A protein and the small-molecule ligand that binds it are described below.
Small molecule (SMILES): CC(=O)N[C@@H]1[C@@H](O)[C@H](O)[C@@H](CO)O[C@H]1O

Sequence of chain 1.C:
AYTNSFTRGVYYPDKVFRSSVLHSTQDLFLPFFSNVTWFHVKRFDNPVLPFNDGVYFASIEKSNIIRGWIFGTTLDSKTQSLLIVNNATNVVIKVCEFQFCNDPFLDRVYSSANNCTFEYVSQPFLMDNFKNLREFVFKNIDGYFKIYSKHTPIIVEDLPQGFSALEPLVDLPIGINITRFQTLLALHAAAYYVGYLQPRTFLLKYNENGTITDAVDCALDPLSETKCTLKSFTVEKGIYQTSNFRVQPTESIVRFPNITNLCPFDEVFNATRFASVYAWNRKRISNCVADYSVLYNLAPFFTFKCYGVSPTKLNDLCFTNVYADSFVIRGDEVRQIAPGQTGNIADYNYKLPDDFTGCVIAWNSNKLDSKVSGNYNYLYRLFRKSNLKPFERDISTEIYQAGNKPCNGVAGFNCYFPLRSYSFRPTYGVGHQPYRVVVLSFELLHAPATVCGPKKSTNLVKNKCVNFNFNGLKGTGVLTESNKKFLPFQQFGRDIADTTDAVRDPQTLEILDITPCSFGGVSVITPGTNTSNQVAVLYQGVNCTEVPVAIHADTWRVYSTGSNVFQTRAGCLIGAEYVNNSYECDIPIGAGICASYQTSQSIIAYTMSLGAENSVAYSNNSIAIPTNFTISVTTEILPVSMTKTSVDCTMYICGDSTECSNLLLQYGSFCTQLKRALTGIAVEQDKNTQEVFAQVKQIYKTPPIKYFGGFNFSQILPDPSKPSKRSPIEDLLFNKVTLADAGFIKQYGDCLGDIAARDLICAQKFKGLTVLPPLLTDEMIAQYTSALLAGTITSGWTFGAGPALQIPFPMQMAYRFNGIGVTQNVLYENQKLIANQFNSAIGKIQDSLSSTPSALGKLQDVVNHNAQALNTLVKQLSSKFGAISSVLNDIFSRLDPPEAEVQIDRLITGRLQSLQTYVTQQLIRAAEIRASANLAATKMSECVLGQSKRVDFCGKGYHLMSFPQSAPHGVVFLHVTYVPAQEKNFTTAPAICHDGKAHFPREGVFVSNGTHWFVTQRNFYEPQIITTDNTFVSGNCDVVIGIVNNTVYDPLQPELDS

Binding-site contacts:
Ligand atom N2 contacts residue ASN714 of chain 1.C at 2.9 Å (h-bond).
Ligand atom C5 contacts residue ASN714 of chain 1.C at 3.6 Å.
Ligand atom O5 contacts residue GLN1068 of chain 1.C at 3.9 Å.
Ligand atom C2 contacts residue ASN714 of chain 1.C at 2.4 Å.
Ligand atom C4 contacts residue ASN714 of chain 1.C at 4.2 Å.
Ligand atom C1 contacts residue GLN1068 of chain 1.C at 4.3 Å.
Ligand atom C1 contacts residue ASN714 of chain 1.C at 1.4 Å.
Ligand atom O7 contacts residue ASN714 of chain 1.C at 3.4 Å (h-bond).
Ligand atom C7 contacts residue ASN714 of chain 1.C at 3.3 Å.
Ligand atom C8 contacts residue ASN714 of chain 1.C at 4.5 Å.
Ligand atom O5 contacts residue ASN714 of chain 1.C at 2.3 Å (h-bond).
Ligand atom O7 contacts residue GLN1068 of chain 1.C at 4.5 Å.
Ligand atom C3 contacts residue ASN714 of chain 1.C at 3.8 Å.